Binding-site contacts:
Ligand atom C5 contacts residue GLU476 of chain 3.A at 3.6 Å.
Ligand atom O1 contacts residue GLN186 of chain 3.A at 3.6 Å.
Ligand atom CAK contacts residue TYR200 of chain 3.A at 3.9 Å (hydrophobic).
Ligand atom O3 contacts residue GLN36 of chain 3.A at 3.2 Å (h-bond).
Ligand atom O6 contacts residue GLU476 of chain 3.A at 2.7 Å (salt-bridge).
Ligand atom CBF contacts residue TRP392 of chain 3.A at 3.4 Å (hydrophobic).
Ligand atom C2 contacts residue GLU420 of chain 3.A at 4.0 Å.
Ligand atom CAI contacts residue HIS193 of chain 3.A at 3.7 Å.
Ligand atom CAW contacts residue TYR200 of chain 3.A at 3.6 Å (hydrophobic).
Ligand atom O4 contacts residue TRP469 of chain 3.A at 2.8 Å (h-bond).
Ligand atom OAC contacts residue TRP188 of chain 3.A at 4.0 Å.
Ligand atom CAW contacts residue HIS193 of chain 3.A at 3.5 Å.
Ligand atom O3 contacts residue HIS140 of chain 3.A at 3.8 Å.
Ligand atom CAH contacts residue TYR347 of chain 3.A at 3.8 Å (hydrophobic).
Ligand atom C4 contacts residue GLN36 of chain 3.A at 4.0 Å.
Ligand atom NAP contacts residue HIS193 of chain 3.A at 3.7 Å.
Ligand atom CAN contacts residue THR189 of chain 3.A at 3.5 Å.
Ligand atom C4 contacts residue TRP469 of chain 3.A at 3.7 Å (hydrophobic).
Ligand atom O3 contacts residue TRP477 of chain 3.A at 3.4 Å (h-bond).
Ligand atom C4 contacts residue GLU476 of chain 3.A at 3.2 Å.
Ligand atom C6 contacts residue GLU476 of chain 3.A at 2.8 Å.
Ligand atom CBD contacts residue TYR200 of chain 3.A at 4.0 Å (hydrophobic).
Ligand atom O4 contacts residue GLU476 of chain 3.A at 2.7 Å (salt-bridge).
Ligand atom CAK contacts residue HIS193 of chain 3.A at 3.4 Å.
Ligand atom O4 contacts residue GLN36 of chain 3.A at 3.2 Å (h-bond).
Ligand atom CAH contacts residue GLN186 of chain 3.A at 3.8 Å.
Ligand atom CAV contacts residue TYR200 of chain 3.A at 3.3 Å (hydrophobic).
Ligand atom O6 contacts residue PHE485 of chain 3.A at 3.9 Å.
Ligand atom OAC contacts residue HIS193 of chain 3.A at 3.3 Å (h-bond).
Ligand atom C6 contacts residue PHE485 of chain 3.A at 3.1 Å (hydrophobic).
Ligand atom O2 contacts residue GLU420 of chain 3.A at 3.2 Å (salt-bridge).
Ligand atom CBG contacts residue TRP392 of chain 3.A at 4.0 Å (hydrophobic).
Ligand atom O2 contacts residue GLN186 of chain 3.A at 2.7 Å (h-bond).
Ligand atom C2 contacts residue GLN186 of chain 3.A at 3.7 Å.
Ligand atom O3 contacts residue TRP469 of chain 3.A at 3.6 Å.
Ligand atom NBJ contacts residue TRP392 of chain 3.A at 4.0 Å.
Ligand atom CAI contacts residue LEU199 of chain 3.A at 3.7 Å (hydrophobic).
Ligand atom C3 contacts residue TRP469 of chain 3.A at 3.7 Å (hydrophobic).
Ligand atom CAO contacts residue TRP392 of chain 3.A at 3.3 Å (hydrophobic).
Ligand atom NAP contacts residue TYR200 of chain 3.A at 3.1 Å (h-bond).

Sequence of chain 3.A:
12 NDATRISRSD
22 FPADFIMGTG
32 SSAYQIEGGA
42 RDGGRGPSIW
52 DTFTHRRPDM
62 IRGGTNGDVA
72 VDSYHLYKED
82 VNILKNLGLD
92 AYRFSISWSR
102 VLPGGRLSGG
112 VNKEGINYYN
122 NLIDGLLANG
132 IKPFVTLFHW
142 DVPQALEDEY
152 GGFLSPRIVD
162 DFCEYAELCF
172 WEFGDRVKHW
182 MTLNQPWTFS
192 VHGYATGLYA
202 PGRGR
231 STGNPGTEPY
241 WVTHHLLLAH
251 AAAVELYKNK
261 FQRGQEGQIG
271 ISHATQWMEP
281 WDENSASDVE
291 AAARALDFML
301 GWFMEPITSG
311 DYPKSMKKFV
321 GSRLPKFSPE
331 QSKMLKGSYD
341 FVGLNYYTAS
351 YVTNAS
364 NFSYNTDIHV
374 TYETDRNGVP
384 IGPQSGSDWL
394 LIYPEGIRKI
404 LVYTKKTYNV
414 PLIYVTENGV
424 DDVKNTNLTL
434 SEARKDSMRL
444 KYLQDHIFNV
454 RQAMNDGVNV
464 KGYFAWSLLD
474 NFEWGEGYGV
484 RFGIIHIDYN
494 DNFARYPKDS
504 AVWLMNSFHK

The small molecule below binds the protein below.
Small molecule (SMILES): C/C=C1/[C@@H](O[C@@H]2O[C@H](CO)[C@@H](O)[C@H](O)[C@H]2O)[N@@]2[C@H]3C[C@@]45c6ccccc6N[C@@H]4[C@@H]2C[C@@H]1[C@@H]3[C@H]5OC(C)=O